Sequence of chain 1.D:
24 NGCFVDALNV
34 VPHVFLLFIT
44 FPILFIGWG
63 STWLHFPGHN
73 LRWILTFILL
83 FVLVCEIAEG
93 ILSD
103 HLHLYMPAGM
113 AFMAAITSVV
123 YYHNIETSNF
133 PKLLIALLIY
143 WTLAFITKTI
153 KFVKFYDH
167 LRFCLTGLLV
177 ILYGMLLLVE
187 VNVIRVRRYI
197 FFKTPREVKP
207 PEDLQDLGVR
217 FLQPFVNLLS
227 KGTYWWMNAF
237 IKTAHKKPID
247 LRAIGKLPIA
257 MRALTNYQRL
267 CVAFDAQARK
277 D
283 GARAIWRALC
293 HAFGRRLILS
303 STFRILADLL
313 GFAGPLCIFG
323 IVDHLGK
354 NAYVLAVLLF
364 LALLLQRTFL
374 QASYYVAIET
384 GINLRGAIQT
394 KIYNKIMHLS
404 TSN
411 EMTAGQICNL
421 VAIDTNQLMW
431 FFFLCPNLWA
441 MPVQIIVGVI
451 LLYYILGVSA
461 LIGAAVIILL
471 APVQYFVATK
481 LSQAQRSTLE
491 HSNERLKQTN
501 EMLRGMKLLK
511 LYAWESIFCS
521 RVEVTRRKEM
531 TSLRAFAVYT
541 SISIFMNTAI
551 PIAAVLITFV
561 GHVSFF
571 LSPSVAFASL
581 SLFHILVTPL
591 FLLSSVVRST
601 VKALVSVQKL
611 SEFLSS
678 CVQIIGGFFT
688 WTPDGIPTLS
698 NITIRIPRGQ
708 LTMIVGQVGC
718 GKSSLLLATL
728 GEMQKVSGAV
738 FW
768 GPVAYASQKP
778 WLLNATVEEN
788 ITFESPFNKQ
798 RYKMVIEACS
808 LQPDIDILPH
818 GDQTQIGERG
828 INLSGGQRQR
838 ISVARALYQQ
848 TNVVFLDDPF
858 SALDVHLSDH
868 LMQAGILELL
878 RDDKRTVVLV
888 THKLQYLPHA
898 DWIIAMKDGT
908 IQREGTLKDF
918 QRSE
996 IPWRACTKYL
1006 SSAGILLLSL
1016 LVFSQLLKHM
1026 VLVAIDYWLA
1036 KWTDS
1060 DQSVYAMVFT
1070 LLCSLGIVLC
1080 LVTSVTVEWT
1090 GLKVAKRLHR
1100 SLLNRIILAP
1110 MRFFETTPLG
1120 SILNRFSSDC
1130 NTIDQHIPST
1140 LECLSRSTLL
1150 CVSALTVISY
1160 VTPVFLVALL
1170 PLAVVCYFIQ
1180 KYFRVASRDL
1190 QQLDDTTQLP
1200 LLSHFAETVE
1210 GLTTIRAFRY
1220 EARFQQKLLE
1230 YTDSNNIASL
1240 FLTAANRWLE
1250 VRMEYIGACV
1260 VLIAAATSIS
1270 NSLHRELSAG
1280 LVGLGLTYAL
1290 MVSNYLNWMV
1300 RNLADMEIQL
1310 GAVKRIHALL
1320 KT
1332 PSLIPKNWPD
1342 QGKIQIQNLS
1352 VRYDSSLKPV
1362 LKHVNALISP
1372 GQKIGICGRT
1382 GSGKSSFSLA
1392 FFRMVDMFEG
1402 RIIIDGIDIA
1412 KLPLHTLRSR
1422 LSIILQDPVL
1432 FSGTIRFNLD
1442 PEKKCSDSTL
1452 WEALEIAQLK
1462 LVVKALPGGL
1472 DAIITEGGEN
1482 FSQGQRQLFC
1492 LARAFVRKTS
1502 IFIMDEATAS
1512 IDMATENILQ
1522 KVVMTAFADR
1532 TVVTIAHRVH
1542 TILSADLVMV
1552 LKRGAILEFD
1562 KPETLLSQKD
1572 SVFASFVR

This small molecule binds to this protein.
Small molecule (SMILES): Nc1ncnc2c1ncn2[C@@H]1O[C@H](COP(=O)(O)OP(=O)(O)OP(O)(O)=S)[C@@H](O)[C@H]1O

Binding-site contacts:
Ligand atom O2G contacts residue ARG50 of chain 1.C at 2.4 Å (salt-bridge).
Ligand atom O3B contacts residue LYS185 of chain 1.E at 3.8 Å.
Ligand atom C4' contacts residue PHE183 of chain 1.E at 3.3 Å (hydrophobic).
Ligand atom C1' contacts residue ILE182 of chain 1.E at 3.7 Å (hydrophobic).
Ligand atom O3A contacts residue LYS185 of chain 1.E at 3.4 Å.
Ligand atom N1 contacts residue ILE49 of chain 1.C at 3.6 Å.
Ligand atom C4 contacts residue ARG50 of chain 1.C at 3.8 Å.
Ligand atom PB contacts residue LYS185 of chain 1.E at 3.5 Å.
Ligand atom O4' contacts residue ILE182 of chain 1.E at 3.2 Å.
Ligand atom N6 contacts residue ASN48 of chain 1.C at 3.3 Å (h-bond).
Ligand atom O1B contacts residue LYS185 of chain 1.E at 2.2 Å.
Ligand atom N1 contacts residue TYR330 of chain 1.E at 3.8 Å.
Ligand atom O5' contacts residue SER184 of chain 1.E at 4.2 Å.
Ligand atom C2' contacts residue ARG50 of chain 1.C at 4.0 Å.
Ligand atom O3G contacts residue ARG50 of chain 1.C at 3.7 Å.
Ligand atom O2A contacts residue ARG50 of chain 1.C at 3.4 Å (salt-bridge).
Ligand atom C5' contacts residue SER184 of chain 1.E at 4.1 Å.
Ligand atom C6 contacts residue ASN48 of chain 1.C at 4.0 Å.
Ligand atom N6 contacts residue ARG50 of chain 1.C at 3.0 Å.
Ligand atom O1A contacts residue PHE333 of chain 1.E at 3.9 Å.
Ligand atom N9 contacts residue ARG50 of chain 1.C at 4.0 Å.
Ligand atom PG contacts residue ARG50 of chain 1.C at 3.9 Å.
Ligand atom C6 contacts residue ARG50 of chain 1.C at 3.1 Å.
Ligand atom O2' contacts residue ARG50 of chain 1.C at 4.2 Å.
Ligand atom C5 contacts residue ARG50 of chain 1.C at 3.1 Å.
Ligand atom C5' contacts residue PHE333 of chain 1.E at 3.9 Å (hydrophobic).
Ligand atom N1 contacts residue ASN48 of chain 1.C at 3.8 Å.
Ligand atom O5' contacts residue LYS185 of chain 1.E at 3.6 Å (salt-bridge).
Ligand atom C6 contacts residue TYR330 of chain 1.E at 3.7 Å (hydrophobic).
Ligand atom O5' contacts residue PHE183 of chain 1.E at 3.8 Å.
Ligand atom O1A contacts residue GLY334 of chain 1.E at 3.3 Å.
Ligand atom C8 contacts residue ARG50 of chain 1.C at 3.2 Å.
Ligand atom N7 contacts residue ARG50 of chain 1.C at 3.0 Å.
Ligand atom C2 contacts residue ARG50 of chain 1.C at 3.3 Å.
Ligand atom O4' contacts residue PHE183 of chain 1.E at 4.0 Å.
Ligand atom N6 contacts residue TYR330 of chain 1.E at 3.0 Å (h-bond).
Ligand atom C5' contacts residue PHE183 of chain 1.E at 3.3 Å (hydrophobic).
Ligand atom C2 contacts residue LEU205 of chain 1.E at 4.1 Å (hydrophobic).
Ligand atom N1 contacts residue ARG50 of chain 1.C at 2.7 Å (salt-bridge).
Ligand atom N3 contacts residue ARG50 of chain 1.C at 3.9 Å.

Sequence of chain 1.C:
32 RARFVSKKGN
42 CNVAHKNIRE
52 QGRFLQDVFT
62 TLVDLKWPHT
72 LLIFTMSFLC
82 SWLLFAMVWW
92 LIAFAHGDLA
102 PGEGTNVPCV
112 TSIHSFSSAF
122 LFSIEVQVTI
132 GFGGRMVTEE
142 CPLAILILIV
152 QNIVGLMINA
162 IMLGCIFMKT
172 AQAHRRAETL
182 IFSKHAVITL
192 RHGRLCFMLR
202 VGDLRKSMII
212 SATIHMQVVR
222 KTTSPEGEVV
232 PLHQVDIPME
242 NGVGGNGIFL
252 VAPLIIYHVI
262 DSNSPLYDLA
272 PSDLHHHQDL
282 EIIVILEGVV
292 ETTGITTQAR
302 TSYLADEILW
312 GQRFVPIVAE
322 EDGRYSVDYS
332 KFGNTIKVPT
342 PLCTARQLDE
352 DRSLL

Sequence of chain 1.E:
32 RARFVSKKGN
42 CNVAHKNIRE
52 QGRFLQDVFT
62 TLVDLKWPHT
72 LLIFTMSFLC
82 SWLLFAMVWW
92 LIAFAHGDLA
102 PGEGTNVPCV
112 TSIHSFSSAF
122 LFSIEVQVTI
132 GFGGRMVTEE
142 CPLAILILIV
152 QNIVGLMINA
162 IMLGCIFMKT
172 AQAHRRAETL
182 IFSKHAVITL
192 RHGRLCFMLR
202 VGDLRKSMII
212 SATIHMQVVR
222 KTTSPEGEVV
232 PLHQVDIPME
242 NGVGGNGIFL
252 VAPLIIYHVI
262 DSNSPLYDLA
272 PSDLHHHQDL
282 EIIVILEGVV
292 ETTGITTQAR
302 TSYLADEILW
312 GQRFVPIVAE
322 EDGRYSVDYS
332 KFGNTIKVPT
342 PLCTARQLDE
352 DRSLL